Binding-site contacts:
Ligand atom C5 contacts residue ASN249 of chain 1.G at 3.6 Å.
Ligand atom C8 contacts residue ASN249 of chain 1.G at 3.4 Å.
Ligand atom C7 contacts residue ASN249 of chain 1.G at 3.2 Å.
Ligand atom C1 contacts residue ASN249 of chain 1.G at 1.4 Å.
Ligand atom N2 contacts residue ASN249 of chain 1.G at 3.0 Å (h-bond).
Ligand atom C8 contacts residue ASN246 of chain 1.G at 3.8 Å.
Ligand atom C3 contacts residue ASN249 of chain 1.G at 3.8 Å.
Ligand atom O7 contacts residue ASN249 of chain 1.G at 3.0 Å (h-bond).
Ligand atom C2 contacts residue ASN249 of chain 1.G at 2.5 Å.
Ligand atom C4 contacts residue ASN249 of chain 1.G at 4.3 Å.
Ligand atom O5 contacts residue ASN249 of chain 1.G at 2.2 Å (h-bond).

Sequence of chain 1.G:
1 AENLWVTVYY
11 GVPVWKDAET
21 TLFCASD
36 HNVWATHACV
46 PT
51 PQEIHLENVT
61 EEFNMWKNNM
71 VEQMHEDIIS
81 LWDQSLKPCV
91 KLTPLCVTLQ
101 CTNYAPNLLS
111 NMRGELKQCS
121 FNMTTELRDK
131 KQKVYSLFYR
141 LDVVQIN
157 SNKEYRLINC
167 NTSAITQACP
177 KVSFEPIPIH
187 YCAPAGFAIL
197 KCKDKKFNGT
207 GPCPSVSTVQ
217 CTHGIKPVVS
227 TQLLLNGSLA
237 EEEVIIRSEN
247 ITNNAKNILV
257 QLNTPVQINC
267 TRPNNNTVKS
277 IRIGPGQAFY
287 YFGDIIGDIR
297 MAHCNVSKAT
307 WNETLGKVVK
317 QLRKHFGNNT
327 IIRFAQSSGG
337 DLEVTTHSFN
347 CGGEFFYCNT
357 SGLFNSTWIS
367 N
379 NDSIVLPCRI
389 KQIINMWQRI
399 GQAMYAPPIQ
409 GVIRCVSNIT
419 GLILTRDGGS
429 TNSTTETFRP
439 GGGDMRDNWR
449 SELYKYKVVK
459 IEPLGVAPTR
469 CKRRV

This small molecule binds to this protein.
Small molecule (SMILES): CC(=O)N[C@H]1[C@H](O[C@H]2[C@H](O)[C@@H](NC(C)=O)CO[C@@H]2CO)O[C@H](CO)[C@@H](O)[C@@H]1O